This small molecule binds to this protein.
Small molecule (SMILES): CCOC(=O)c1csc(C)n1

Binding-site contacts:
Ligand atom C02 contacts residue PHE33 of chain 1.A at 4.0 Å (hydrophobic).
Ligand atom C05 contacts residue NAP1 of chain 1.D at 4.3 Å.
Ligand atom C07 contacts residue LEU59 of chain 1.A at 4.5 Å (hydrophobic).
Ligand atom O03 contacts residue ASP29 of chain 1.A at 4.1 Å.
Ligand atom C06 contacts residue PHE33 of chain 1.A at 4.1 Å (hydrophobic).
Ligand atom C10 contacts residue THR48 of chain 1.A at 3.5 Å.
Ligand atom S08 contacts residue PHE33 of chain 1.A at 4.0 Å.
Ligand atom C10 contacts residue NAP1 of chain 1.D at 3.3 Å.
Ligand atom C10 contacts residue LEU52 of chain 1.A at 4.5 Å (hydrophobic).
Ligand atom C09 contacts residue NAP1 of chain 1.D at 4.5 Å.
Ligand atom C05 contacts residue ILE22 of chain 1.A at 4.3 Å (hydrophobic).
Ligand atom O03 contacts residue PHE33 of chain 1.A at 3.2 Å.
Ligand atom N11 contacts residue NAP1 of chain 1.D at 4.4 Å.
Ligand atom C07 contacts residue PHE33 of chain 1.A at 3.5 Å (hydrophobic).
Ligand atom C02 contacts residue GLN30 of chain 1.A at 4.2 Å.
Ligand atom O03 contacts residue GLN30 of chain 1.A at 3.9 Å.
Ligand atom C05 contacts residue ASP29 of chain 1.A at 3.9 Å.
Ligand atom C04 contacts residue PHE33 of chain 1.A at 4.0 Å (hydrophobic).
Ligand atom S08 contacts residue LEU59 of chain 1.A at 4.1 Å.
Ligand atom C04 contacts residue ASP29 of chain 1.A at 3.2 Å.
Ligand atom C10 contacts residue ILE96 of chain 1.A at 4.1 Å (hydrophobic).
Ligand atom S08 contacts residue LEU52 of chain 1.A at 3.6 Å.
Ligand atom O01 contacts residue GLN30 of chain 1.A at 3.2 Å.
Ligand atom C09 contacts residue LEU52 of chain 1.A at 4.4 Å (hydrophobic).

Sequence of chain 1.A:
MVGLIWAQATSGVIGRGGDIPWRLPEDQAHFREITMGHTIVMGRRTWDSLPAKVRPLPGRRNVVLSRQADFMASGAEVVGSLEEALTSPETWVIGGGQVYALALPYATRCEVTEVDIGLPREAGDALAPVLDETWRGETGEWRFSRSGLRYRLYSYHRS